Sequence of chain 2.C:
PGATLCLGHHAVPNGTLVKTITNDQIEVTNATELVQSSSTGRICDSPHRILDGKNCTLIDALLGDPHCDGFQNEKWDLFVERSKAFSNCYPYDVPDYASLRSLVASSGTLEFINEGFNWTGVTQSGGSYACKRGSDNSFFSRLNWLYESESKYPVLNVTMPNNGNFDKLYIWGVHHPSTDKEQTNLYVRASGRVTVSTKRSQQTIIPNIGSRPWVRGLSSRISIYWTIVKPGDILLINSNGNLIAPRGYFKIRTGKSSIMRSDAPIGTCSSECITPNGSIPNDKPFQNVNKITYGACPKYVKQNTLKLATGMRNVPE

A protein and the small-molecule ligand that binds it are described below.
Small molecule (SMILES): CC(=O)N[C@H]1[C@H](O[C@H]2[C@H](O)[C@@H](NC(C)=O)CO[C@@H]2CO)O[C@H](CO)[C@@H](O[C@@H]2O[C@H](CO)[C@@H](O)[C@H](O)[C@@H]2O)[C@@H]1O

Sequence of chain 2.D:
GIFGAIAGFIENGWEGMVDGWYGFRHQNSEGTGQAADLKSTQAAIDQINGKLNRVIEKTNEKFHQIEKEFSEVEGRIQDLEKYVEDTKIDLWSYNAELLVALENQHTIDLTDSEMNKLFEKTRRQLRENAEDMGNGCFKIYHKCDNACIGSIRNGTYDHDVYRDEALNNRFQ

Binding-site contacts:
Ligand atom O5 contacts residue VAL291 of chain 2.C at 4.4 Å.
Ligand atom C4 contacts residue ASN279 of chain 2.C at 4.2 Å.
Ligand atom C2 contacts residue ASN279 of chain 2.C at 2.5 Å.
Ligand atom N2 contacts residue VAL291 of chain 2.C at 3.6 Å.
Ligand atom C1 contacts residue ASN292 of chain 2.C at 4.1 Å.
Ligand atom C8 contacts residue GLU69 of chain 2.D at 3.6 Å.
Ligand atom O7 contacts residue ASN279 of chain 2.C at 3.0 Å (h-bond).
Ligand atom C7 contacts residue ASN279 of chain 2.C at 3.2 Å.
Ligand atom C6 contacts residue ASN292 of chain 2.C at 4.0 Å.
Ligand atom C5 contacts residue ASN292 of chain 2.C at 3.8 Å.
Ligand atom C1 contacts residue VAL291 of chain 2.C at 3.5 Å (hydrophobic).
Ligand atom C5 contacts residue ASN279 of chain 2.C at 3.6 Å.
Ligand atom N2 contacts residue ASN279 of chain 2.C at 2.9 Å (h-bond).
Ligand atom C3 contacts residue VAL291 of chain 2.C at 4.2 Å (hydrophobic).
Ligand atom O5 contacts residue ASN279 of chain 2.C at 2.4 Å (h-bond).
Ligand atom C8 contacts residue SER39 of chain 2.C at 3.6 Å.
Ligand atom C8 contacts residue VAL291 of chain 2.C at 4.3 Å (hydrophobic).
Ligand atom C2 contacts residue VAL291 of chain 2.C at 3.9 Å (hydrophobic).
Ligand atom O5 contacts residue ASN292 of chain 2.C at 3.8 Å.
Ligand atom C8 contacts residue ASN279 of chain 2.C at 4.4 Å.
Ligand atom C5 contacts residue VAL291 of chain 2.C at 4.5 Å (hydrophobic).
Ligand atom C8 contacts residue LYS293 of chain 2.C at 3.8 Å.
Ligand atom C3 contacts residue ASN279 of chain 2.C at 3.8 Å.
Ligand atom C7 contacts residue VAL291 of chain 2.C at 4.5 Å (hydrophobic).
Ligand atom C6 contacts residue GLU69 of chain 2.D at 4.4 Å.
Ligand atom C1 contacts residue ASN279 of chain 2.C at 1.4 Å.